This protein binds this small molecule.
Small molecule (SMILES): Nc1ccn([C@H]2C[C@H](O[P](=O)(O)OC[C@H]3O[C@@H](n4cnc5c(N)ncnc54)C[C@@H]3O[P](=O)(O)OC[C@H]3O[C@@H](n4cnc5c(N)ncnc54)C[C@@H]3O[P](=O)(O)OC[C@H]3O[C@@H](n4ccc(N)nc4=O)C[C@@H]3O[P](=O)(O)OC[C@H]3O[C@@H](n4ccc(N)nc4=O)C[C@@H]3O[P](=O)(O)OC[C@H]3O[C@@H](n4cnc5c(N)ncnc54)C[C@@H]3O[P](=O)(O)OC[C@H]3O[C@@H](n4ccc(N)nc4=O)C[C@@H]3O)[C@@H](COP(=O)=O)O2)c(=O)n1

Sequence of chain 10.U:
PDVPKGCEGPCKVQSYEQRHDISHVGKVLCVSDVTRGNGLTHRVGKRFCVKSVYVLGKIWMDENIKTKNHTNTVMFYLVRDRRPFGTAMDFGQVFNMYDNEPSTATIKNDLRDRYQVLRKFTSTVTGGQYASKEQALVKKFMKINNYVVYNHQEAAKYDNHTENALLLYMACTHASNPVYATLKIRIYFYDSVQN

Binding-site contacts:
Ligand atom O3' contacts residue LEU118 of chain 10.U at 3.5 Å (h-bond).
Ligand atom OP1 contacts residue ARG112 of chain 10.U at 2.7 Å (salt-bridge).
Ligand atom OP1 contacts residue ARG82 of chain 10.U at 2.9 Å (salt-bridge).
Ligand atom OP1 contacts residue LYS120 of chain 10.U at 2.9 Å (salt-bridge).
Ligand atom N3 contacts residue PHE141 of chain 10.M at 3.5 Å.
Ligand atom O3' contacts residue TYR188 of chain 10.M at 2.8 Å (h-bond).
Ligand atom C5' contacts residue LYS120 of chain 10.U at 3.6 Å.
Ligand atom OP2 contacts residue ARG186 of chain 10.M at 3.0 Å (salt-bridge).
Ligand atom C2' contacts residue CYS11 of chain 10.M at 3.6 Å (hydrophobic).
Ligand atom O3' contacts residue ASP113 of chain 10.U at 3.3 Å (salt-bridge).
Ligand atom OP1 contacts residue ARG47 of chain 10.G at 3.2 Å (salt-bridge).
Ligand atom C2' contacts residue TYR188 of chain 10.M at 3.1 Å (hydrophobic).
Ligand atom C5 contacts residue PHE141 of chain 10.M at 3.4 Å (hydrophobic).
Ligand atom N4 contacts residue LYS51 of chain 10.M at 3.3 Å.
Ligand atom C6 contacts residue PHE141 of chain 10.M at 3.4 Å (hydrophobic).
Ligand atom O2 contacts residue TYR188 of chain 10.M at 3.0 Å.
Ligand atom P contacts residue TYR188 of chain 10.M at 3.4 Å.
Ligand atom N1 contacts residue PHE141 of chain 10.M at 3.4 Å.
Ligand atom OP2 contacts residue LYS120 of chain 10.U at 2.7 Å (salt-bridge).
Ligand atom C2' contacts residue ASN195 of chain 10.G at 3.6 Å.
Ligand atom N6 contacts residue PHE141 of chain 10.M at 3.6 Å.
Ligand atom OP2 contacts residue TYR188 of chain 10.M at 2.8 Å (h-bond).
Ligand atom O4' contacts residue GLN116 of chain 10.U at 3.6 Å.
Ligand atom O5' contacts residue ARG112 of chain 10.U at 3.4 Å.
Ligand atom C4 contacts residue PHE141 of chain 10.M at 3.4 Å (hydrophobic).
Ligand atom O3' contacts residue ARG82 of chain 10.U at 3.2 Å (salt-bridge).
Ligand atom C5' contacts residue ASP113 of chain 10.U at 3.2 Å.
Ligand atom O3' contacts residue ARG47 of chain 10.G at 3.4 Å (salt-bridge).
Ligand atom C3' contacts residue TYR188 of chain 10.M at 3.1 Å (hydrophobic).
Ligand atom C5' contacts residue ARG47 of chain 10.G at 3.3 Å.
Ligand atom OP2 contacts residue ASN195 of chain 10.G at 3.5 Å.
Ligand atom O3' contacts residue ASN195 of chain 10.G at 3.5 Å (h-bond).
Ligand atom O4' contacts residue ARG80 of chain 10.U at 3.5 Å (salt-bridge).
Ligand atom OP1 contacts residue ASP113 of chain 10.U at 2.8 Å (salt-bridge).
Ligand atom OP2 contacts residue TYR54 of chain 10.M at 2.8 Å (h-bond).
Ligand atom P contacts residue ASP113 of chain 10.U at 3.5 Å.
Ligand atom C2 contacts residue PHE141 of chain 10.M at 3.4 Å (hydrophobic).
Ligand atom C5 contacts residue ASP2 of chain 10.M at 3.6 Å.
Ligand atom OP2 contacts residue ASN195 of chain 10.G at 3.0 Å (h-bond).
Ligand atom OP1 contacts residue ARG119 of chain 10.U at 3.5 Å.

Sequence of chain 10.M:
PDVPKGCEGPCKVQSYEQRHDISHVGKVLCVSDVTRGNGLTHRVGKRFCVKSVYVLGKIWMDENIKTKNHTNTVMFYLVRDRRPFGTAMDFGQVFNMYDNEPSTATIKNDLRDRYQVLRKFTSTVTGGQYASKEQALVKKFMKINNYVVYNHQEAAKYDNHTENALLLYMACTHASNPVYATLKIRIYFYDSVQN

Sequence of chain 10.G:
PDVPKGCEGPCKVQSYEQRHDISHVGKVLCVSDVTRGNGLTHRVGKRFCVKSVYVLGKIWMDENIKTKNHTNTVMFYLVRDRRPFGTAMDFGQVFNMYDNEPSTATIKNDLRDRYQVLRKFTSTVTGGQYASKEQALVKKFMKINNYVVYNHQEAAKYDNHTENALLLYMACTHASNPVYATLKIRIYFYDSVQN